Binding-site contacts:
Ligand atom OAE contacts residue 98U2 of chain 1.O at 3.2 Å.
Ligand atom CAY contacts residue 98U2 of chain 1.O at 3.9 Å.
Ligand atom CAC contacts residue THR494 of chain 1.E at 4.4 Å.
Ligand atom CBO contacts residue TYR453 of chain 1.E at 4.5 Å (hydrophobic).
Ligand atom CBO contacts residue 98U2 of chain 1.O at 4.3 Å.
Ligand atom CAY contacts residue TYR429 of chain 1.E at 4.4 Å (hydrophobic).
Ligand atom CAY contacts residue ARG398 of chain 1.F at 3.6 Å.
Ligand atom CBJ contacts residue 98U2 of chain 1.O at 1.4 Å.
Ligand atom CBJ contacts residue ARG495 of chain 1.E at 4.3 Å.
Ligand atom CBN contacts residue ARG495 of chain 1.E at 3.9 Å.
Ligand atom OAW contacts residue ARG495 of chain 1.E at 3.6 Å.
Ligand atom OAE contacts residue LYS397 of chain 1.F at 3.8 Å.
Ligand atom CAC contacts residue ARG492 of chain 1.E at 4.4 Å.
Ligand atom CAC contacts residue TYR453 of chain 1.E at 4.1 Å (hydrophobic).
Ligand atom CBA contacts residue 98U2 of chain 1.O at 3.5 Å.
Ligand atom OAV contacts residue TYR453 of chain 1.E at 3.6 Å.
Ligand atom OAF contacts residue ARG492 of chain 1.E at 3.1 Å (salt-bridge).
Ligand atom OAE contacts residue ARG398 of chain 1.F at 2.8 Å (salt-bridge).
Ligand atom CAZ contacts residue ARG492 of chain 1.E at 4.1 Å.
Ligand atom OAH contacts residue TYR429 of chain 1.E at 3.8 Å.
Ligand atom OAQ contacts residue 98U2 of chain 1.O at 2.3 Å (h-bond).
Ligand atom CBN contacts residue TYR453 of chain 1.E at 4.3 Å (hydrophobic).
Ligand atom CBD contacts residue 98U2 of chain 1.O at 3.7 Å.
Ligand atom OAW contacts residue 98U2 of chain 1.O at 3.0 Å (h-bond).
Ligand atom CBD contacts residue TYR453 of chain 1.E at 4.0 Å (hydrophobic).
Ligand atom CBO contacts residue ARG495 of chain 1.E at 4.5 Å.
Ligand atom CAN contacts residue TYR453 of chain 1.E at 3.8 Å (hydrophobic).
Ligand atom CBN contacts residue 98U2 of chain 1.O at 2.4 Å.
Ligand atom OAH contacts residue ARG398 of chain 1.F at 2.9 Å (salt-bridge).
Ligand atom CAC contacts residue HIS475 of chain 1.E at 3.4 Å.
Ligand atom CAC contacts residue ARG495 of chain 1.E at 4.0 Å.
Ligand atom CAN contacts residue 98U2 of chain 1.O at 4.1 Å.

A small-molecule ligand and the protein it binds are described below.
Small molecule (SMILES): C[C@@]1(C(=O)O)O[C@H]2C=C(C(=O)O)OC[C@@H]2O1

Sequence of chain 1.E:
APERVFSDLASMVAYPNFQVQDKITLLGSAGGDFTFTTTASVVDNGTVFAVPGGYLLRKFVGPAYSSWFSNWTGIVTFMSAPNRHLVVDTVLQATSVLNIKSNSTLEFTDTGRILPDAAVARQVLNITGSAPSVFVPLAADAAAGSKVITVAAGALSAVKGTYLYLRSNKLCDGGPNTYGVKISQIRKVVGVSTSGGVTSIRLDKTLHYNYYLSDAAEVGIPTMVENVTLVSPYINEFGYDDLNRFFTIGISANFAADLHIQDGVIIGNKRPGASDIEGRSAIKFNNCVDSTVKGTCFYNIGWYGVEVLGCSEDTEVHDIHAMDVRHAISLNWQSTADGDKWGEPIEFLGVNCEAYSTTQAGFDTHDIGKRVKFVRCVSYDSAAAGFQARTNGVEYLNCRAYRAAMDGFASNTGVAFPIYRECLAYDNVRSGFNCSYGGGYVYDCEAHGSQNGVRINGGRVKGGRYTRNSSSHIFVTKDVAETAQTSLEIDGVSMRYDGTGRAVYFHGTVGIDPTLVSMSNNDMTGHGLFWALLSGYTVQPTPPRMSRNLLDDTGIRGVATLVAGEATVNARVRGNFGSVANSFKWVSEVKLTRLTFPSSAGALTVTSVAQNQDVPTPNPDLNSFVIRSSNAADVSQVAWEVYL

Sequence of chain 1.F:
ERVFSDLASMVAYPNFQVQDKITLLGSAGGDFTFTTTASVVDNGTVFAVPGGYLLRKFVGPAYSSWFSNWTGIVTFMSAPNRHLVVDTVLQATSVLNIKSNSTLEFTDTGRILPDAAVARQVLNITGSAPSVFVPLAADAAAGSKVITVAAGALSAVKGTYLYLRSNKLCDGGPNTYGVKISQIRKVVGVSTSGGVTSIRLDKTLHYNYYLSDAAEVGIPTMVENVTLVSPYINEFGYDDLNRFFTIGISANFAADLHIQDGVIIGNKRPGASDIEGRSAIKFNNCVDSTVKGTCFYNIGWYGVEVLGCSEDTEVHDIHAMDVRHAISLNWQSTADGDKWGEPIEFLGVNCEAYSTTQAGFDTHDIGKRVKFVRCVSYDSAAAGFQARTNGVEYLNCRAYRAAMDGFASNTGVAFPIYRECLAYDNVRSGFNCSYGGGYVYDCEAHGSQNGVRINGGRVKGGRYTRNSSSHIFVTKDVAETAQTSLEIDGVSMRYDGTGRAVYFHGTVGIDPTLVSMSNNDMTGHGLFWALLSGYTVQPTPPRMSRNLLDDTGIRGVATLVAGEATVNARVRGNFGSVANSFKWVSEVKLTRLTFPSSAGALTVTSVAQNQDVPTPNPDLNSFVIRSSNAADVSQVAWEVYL